A protein and the small-molecule ligand that binds it are described below.
Small molecule (SMILES): CC(=O)N[C@H]1[C@@H](O[C@H]2[C@H](O)[C@@H](NC(C)=O)CO[C@@H]2CO)O[C@H](CO)[C@@H](O)[C@@H]1O

Binding-site contacts:
Ligand atom O7 contacts residue THR184 of chain 1.B at 4.0 Å.
Ligand atom C2 contacts residue ASN182 of chain 1.B at 2.5 Å.
Ligand atom C6 contacts residue SER185 of chain 1.B at 4.1 Å.
Ligand atom C5 contacts residue ASN182 of chain 1.B at 3.7 Å.
Ligand atom O6 contacts residue SER185 of chain 1.B at 4.1 Å.
Ligand atom C5 contacts residue THR184 of chain 1.B at 3.9 Å.
Ligand atom O7 contacts residue ASN182 of chain 1.B at 3.8 Å.
Ligand atom O5 contacts residue SER185 of chain 1.B at 3.5 Å.
Ligand atom C3 contacts residue ASN182 of chain 1.B at 3.8 Å.
Ligand atom C6 contacts residue THR184 of chain 1.B at 3.4 Å.
Ligand atom C7 contacts residue SER115 of chain 1.B at 4.2 Å.
Ligand atom O7 contacts residue ASP116 of chain 1.B at 4.2 Å.
Ligand atom C4 contacts residue ASN182 of chain 1.B at 4.2 Å.
Ligand atom C1 contacts residue SER185 of chain 1.B at 4.1 Å.
Ligand atom C7 contacts residue ASN182 of chain 1.B at 3.7 Å.
Ligand atom O5 contacts residue THR184 of chain 1.B at 4.0 Å.
Ligand atom C5 contacts residue SER185 of chain 1.B at 4.5 Å.
Ligand atom O5 contacts residue ASN182 of chain 1.B at 2.4 Å (h-bond).
Ligand atom N2 contacts residue ASN182 of chain 1.B at 2.8 Å (h-bond).
Ligand atom O7 contacts residue SER115 of chain 1.B at 3.3 Å (h-bond).
Ligand atom O7 contacts residue THR117 of chain 1.B at 4.4 Å.
Ligand atom C8 contacts residue SER115 of chain 1.B at 4.1 Å.
Ligand atom C1 contacts residue ASN182 of chain 1.B at 1.4 Å.

Sequence of chain 1.B:
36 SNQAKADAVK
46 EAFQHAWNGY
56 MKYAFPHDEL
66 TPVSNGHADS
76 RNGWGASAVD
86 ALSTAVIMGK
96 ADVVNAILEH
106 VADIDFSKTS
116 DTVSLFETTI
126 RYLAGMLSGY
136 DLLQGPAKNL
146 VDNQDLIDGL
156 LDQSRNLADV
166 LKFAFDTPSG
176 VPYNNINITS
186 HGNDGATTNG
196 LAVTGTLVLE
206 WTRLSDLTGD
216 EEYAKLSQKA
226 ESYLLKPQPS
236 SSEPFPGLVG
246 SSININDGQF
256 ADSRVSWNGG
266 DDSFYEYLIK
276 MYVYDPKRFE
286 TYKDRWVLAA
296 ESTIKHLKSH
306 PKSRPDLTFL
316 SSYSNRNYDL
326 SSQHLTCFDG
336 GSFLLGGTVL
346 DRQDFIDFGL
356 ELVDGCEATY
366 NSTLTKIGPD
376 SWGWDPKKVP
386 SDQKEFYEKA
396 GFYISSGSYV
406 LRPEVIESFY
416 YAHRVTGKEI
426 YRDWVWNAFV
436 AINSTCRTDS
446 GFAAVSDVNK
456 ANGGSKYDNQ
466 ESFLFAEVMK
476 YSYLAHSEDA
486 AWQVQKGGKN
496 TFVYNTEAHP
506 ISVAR